Sequence of chain 1.B:
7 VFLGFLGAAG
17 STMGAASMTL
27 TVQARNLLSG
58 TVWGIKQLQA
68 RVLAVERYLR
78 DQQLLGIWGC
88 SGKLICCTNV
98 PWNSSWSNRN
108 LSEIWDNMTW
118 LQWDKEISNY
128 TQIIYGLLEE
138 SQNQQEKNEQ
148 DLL

The protein below binds the small molecule below.
Small molecule (SMILES): CC(=O)N[C@@H]1[C@@H](O)[C@H](O)[C@@H](CO)O[C@H]1O

Binding-site contacts:
Ligand atom C2 contacts residue ASN100 of chain 1.B at 2.5 Å.
Ligand atom O6 contacts residue SER102 of chain 1.B at 3.1 Å (h-bond).
Ligand atom C5 contacts residue ASN100 of chain 1.B at 3.7 Å.
Ligand atom C6 contacts residue SER102 of chain 1.B at 3.7 Å.
Ligand atom O5 contacts residue SER102 of chain 1.B at 2.8 Å (h-bond).
Ligand atom C1 contacts residue ASN100 of chain 1.B at 1.4 Å.
Ligand atom C5 contacts residue SER102 of chain 1.B at 3.7 Å.
Ligand atom C1 contacts residue SER102 of chain 1.B at 3.5 Å.
Ligand atom O5 contacts residue ASN100 of chain 1.B at 2.4 Å (h-bond).
Ligand atom O7 contacts residue ASN100 of chain 1.B at 4.5 Å.
Ligand atom C7 contacts residue ASN100 of chain 1.B at 3.9 Å.
Ligand atom C3 contacts residue ASN100 of chain 1.B at 3.8 Å.
Ligand atom N2 contacts residue ASN100 of chain 1.B at 2.9 Å (h-bond).
Ligand atom C4 contacts residue ASN100 of chain 1.B at 4.2 Å.